Sequence of chain 1.Z:
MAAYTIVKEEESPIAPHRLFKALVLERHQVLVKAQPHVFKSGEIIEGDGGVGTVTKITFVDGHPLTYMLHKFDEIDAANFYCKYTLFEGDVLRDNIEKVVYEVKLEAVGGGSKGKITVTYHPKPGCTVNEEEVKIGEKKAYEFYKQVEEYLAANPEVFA

Binding-site contacts:
Ligand atom C10 contacts residue LYS39 of chain 1.Z at 3.6 Å.
Ligand atom C12 contacts residue ALA40 of chain 1.Z at 4.0 Å (hydrophobic).
Ligand atom C8 contacts residue LYS39 of chain 1.Z at 4.0 Å.
Ligand atom C4 contacts residue LYS39 of chain 1.Z at 3.9 Å.
Ligand atom S contacts residue VAL36 of chain 1.Z at 3.8 Å.
Ligand atom C8 contacts residue VAL163 of chain 1.Z at 3.5 Å (hydrophobic).
Ligand atom C5 contacts residue LYS39 of chain 1.Z at 3.5 Å.
Ligand atom C1 contacts residue TYR156 of chain 1.Z at 3.9 Å (hydrophobic).
Ligand atom C16 contacts residue LYS39 of chain 1.Z at 4.2 Å.
Ligand atom C14 contacts residue TYR156 of chain 1.Z at 4.0 Å (hydrophobic).
Ligand atom C2 contacts residue LYS39 of chain 1.Z at 3.8 Å.
Ligand atom N contacts residue LYS39 of chain 1.Z at 3.9 Å.
Ligand atom C12 contacts residue TYR156 of chain 1.Z at 3.6 Å (hydrophobic).
Ligand atom C7 contacts residue VAL163 of chain 1.Z at 3.5 Å (hydrophobic).
Ligand atom C2 contacts residue TYR156 of chain 1.Z at 4.2 Å (hydrophobic).
Ligand atom C11 contacts residue TYR156 of chain 1.Z at 3.4 Å (hydrophobic).
Ligand atom C7 contacts residue LYS39 of chain 1.Z at 3.9 Å.
Ligand atom O2 contacts residue VAL36 of chain 1.Z at 3.6 Å.
Ligand atom C9 contacts residue TYR156 of chain 1.Z at 3.8 Å (hydrophobic).
Ligand atom N contacts residue TYR156 of chain 1.Z at 3.9 Å.
Ligand atom O2 contacts residue PHE164 of chain 1.Z at 4.2 Å.
Ligand atom O1 contacts residue VAL36 of chain 1.Z at 3.0 Å.
Ligand atom C13 contacts residue TYR156 of chain 1.Z at 3.9 Å (hydrophobic).
Ligand atom C9 contacts residue LYS39 of chain 1.Z at 3.8 Å.
Ligand atom C11 contacts residue LYS39 of chain 1.Z at 4.0 Å.
Ligand atom C5 contacts residue TYR156 of chain 1.Z at 3.9 Å (hydrophobic).
Ligand atom C4 contacts residue TYR156 of chain 1.Z at 4.0 Å (hydrophobic).
Ligand atom C1 contacts residue LYS39 of chain 1.Z at 3.5 Å.
Ligand atom O2 contacts residue LEU157 of chain 1.Z at 3.8 Å.
Ligand atom O2 contacts residue VAL153 of chain 1.Z at 4.1 Å.
Ligand atom O3 contacts residue TYR156 of chain 1.Z at 2.6 Å.
Ligand atom C15 contacts residue TYR156 of chain 1.Z at 3.7 Å (hydrophobic).
Ligand atom C10 contacts residue TYR156 of chain 1.Z at 3.9 Å (hydrophobic).
Ligand atom C8 contacts residue PHE164 of chain 1.Z at 4.2 Å (hydrophobic).
Ligand atom S contacts residue TYR156 of chain 1.Z at 3.8 Å.
Ligand atom O1 contacts residue ALA40 of chain 1.Z at 4.2 Å.
Ligand atom C6 contacts residue LYS39 of chain 1.Z at 3.7 Å.
Ligand atom O1 contacts residue LYS39 of chain 1.Z at 3.9 Å.
Ligand atom C16 contacts residue TYR156 of chain 1.Z at 3.4 Å (hydrophobic).
Ligand atom C3 contacts residue TYR156 of chain 1.Z at 4.1 Å (hydrophobic).

A small-molecule ligand and the protein it binds are described below.
Small molecule (SMILES): O=S(=O)(O)c1cccc2cccc(Nc3ccccc3)c12